Sequence of chain 1.A:
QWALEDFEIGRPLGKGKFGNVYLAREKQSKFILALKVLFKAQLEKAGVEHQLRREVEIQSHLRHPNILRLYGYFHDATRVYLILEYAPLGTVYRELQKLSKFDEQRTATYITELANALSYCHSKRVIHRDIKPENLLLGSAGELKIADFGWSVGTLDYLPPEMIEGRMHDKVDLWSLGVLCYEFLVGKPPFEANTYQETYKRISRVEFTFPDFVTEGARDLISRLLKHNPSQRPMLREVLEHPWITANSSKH

The small molecule below binds the protein below.
Small molecule (SMILES): c1ccc2[nH]c(-c3cc[nH]n3)nc2c1

Binding-site contacts:
Ligand atom C3 contacts residue LEU19 of chain 1.A at 4.2 Å (hydrophobic).
Ligand atom C2 contacts residue LEU143 of chain 1.A at 3.7 Å (hydrophobic).
Ligand atom N15 contacts residue TYR92 of chain 1.A at 3.9 Å.
Ligand atom C1 contacts residue LEU74 of chain 1.A at 4.1 Å (hydrophobic).
Ligand atom C13 contacts residue PRO94 of chain 1.A at 3.7 Å (hydrophobic).
Ligand atom C1 contacts residue ALA40 of chain 1.A at 3.8 Å (hydrophobic).
Ligand atom C12 contacts residue PRO94 of chain 1.A at 4.2 Å (hydrophobic).
Ligand atom C10 contacts residue LEU19 of chain 1.A at 4.0 Å (hydrophobic).
Ligand atom C10 contacts residue GLY96 of chain 1.A at 4.0 Å.
Ligand atom N5 contacts residue GLU91 of chain 1.A at 3.0 Å (salt-bridge).
Ligand atom C12 contacts residue GLY96 of chain 1.A at 3.7 Å.
Ligand atom N15 contacts residue ALA93 of chain 1.A at 3.0 Å (h-bond).
Ligand atom C9 contacts residue LEU19 of chain 1.A at 4.0 Å (hydrophobic).
Ligand atom C7 contacts residue LEU143 of chain 1.A at 4.1 Å (hydrophobic).
Ligand atom N5 contacts residue TYR92 of chain 1.A at 3.6 Å.
Ligand atom C13 contacts residue ALA93 of chain 1.A at 3.6 Å (hydrophobic).
Ligand atom N5 contacts residue LEU143 of chain 1.A at 3.8 Å.
Ligand atom C1 contacts residue LEU143 of chain 1.A at 3.6 Å (hydrophobic).
Ligand atom C14 contacts residue LEU19 of chain 1.A at 4.0 Å (hydrophobic).
Ligand atom N8 contacts residue LEU19 of chain 1.A at 4.0 Å.
Ligand atom C11 contacts residue GLY96 of chain 1.A at 3.9 Å.
Ligand atom C3 contacts residue LEU143 of chain 1.A at 3.9 Å (hydrophobic).
Ligand atom N5 contacts residue ALA93 of chain 1.A at 3.8 Å.
Ligand atom C13 contacts residue ARG17 of chain 1.A at 4.0 Å.
Ligand atom N4 contacts residue LEU143 of chain 1.A at 4.0 Å.
Ligand atom C11 contacts residue ARG17 of chain 1.A at 3.8 Å.
Ligand atom C9 contacts residue GLY96 of chain 1.A at 3.9 Å.
Ligand atom C14 contacts residue GLY96 of chain 1.A at 3.7 Å.
Ligand atom N4 contacts residue ALA93 of chain 1.A at 3.1 Å (h-bond).
Ligand atom C14 contacts residue ALA93 of chain 1.A at 3.5 Å (hydrophobic).
Ligand atom N5 contacts residue ALA40 of chain 1.A at 3.5 Å.
Ligand atom C12 contacts residue ARG17 of chain 1.A at 3.4 Å.
Ligand atom C13 contacts residue GLY96 of chain 1.A at 3.6 Å.
Ligand atom C7 contacts residue LEU19 of chain 1.A at 4.1 Å (hydrophobic).
Ligand atom N4 contacts residue TYR92 of chain 1.A at 3.6 Å.
Ligand atom C7 contacts residue ALA93 of chain 1.A at 4.1 Å (hydrophobic).
Ligand atom N4 contacts residue GLU91 of chain 1.A at 3.9 Å.
Ligand atom N4 contacts residue ALA40 of chain 1.A at 4.1 Å.
Ligand atom C1 contacts residue GLU91 of chain 1.A at 3.9 Å.
Ligand atom N5 contacts residue LEU74 of chain 1.A at 4.0 Å.